Sequence of chain 1.D:
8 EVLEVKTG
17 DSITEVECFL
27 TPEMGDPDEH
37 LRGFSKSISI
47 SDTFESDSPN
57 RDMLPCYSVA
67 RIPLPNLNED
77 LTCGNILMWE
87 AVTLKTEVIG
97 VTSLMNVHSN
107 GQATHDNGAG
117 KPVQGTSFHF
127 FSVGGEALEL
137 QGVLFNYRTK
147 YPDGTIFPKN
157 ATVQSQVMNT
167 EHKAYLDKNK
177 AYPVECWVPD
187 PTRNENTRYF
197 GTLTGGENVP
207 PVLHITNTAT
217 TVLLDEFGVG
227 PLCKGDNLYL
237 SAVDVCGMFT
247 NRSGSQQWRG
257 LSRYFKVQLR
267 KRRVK

The small molecule below binds the protein below.
Small molecule (SMILES): CC(=O)N[C@H]1[C@H]([C@H](O)[C@H](O)CO)O[C@@](OC[C@H]2O[C@@H](O)[C@H](O)[C@@H](O)[C@H]2O)(C(=O)O)C[C@@H]1O

Sequence of chain 1.C:
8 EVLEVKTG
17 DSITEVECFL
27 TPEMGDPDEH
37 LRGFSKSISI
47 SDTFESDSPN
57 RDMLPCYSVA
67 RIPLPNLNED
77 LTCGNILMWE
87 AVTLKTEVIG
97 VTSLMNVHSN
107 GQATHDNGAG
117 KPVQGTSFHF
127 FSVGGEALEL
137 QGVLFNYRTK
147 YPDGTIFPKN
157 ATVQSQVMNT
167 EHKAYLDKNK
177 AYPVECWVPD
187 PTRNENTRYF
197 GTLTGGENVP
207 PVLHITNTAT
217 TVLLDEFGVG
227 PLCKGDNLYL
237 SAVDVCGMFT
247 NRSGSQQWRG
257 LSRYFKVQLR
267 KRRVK

Binding-site contacts:
Ligand atom C1 contacts residue SER249 of chain 1.C at 3.7 Å.
Ligand atom C9 contacts residue LYS42 of chain 1.C at 4.3 Å.
Ligand atom O4 contacts residue ASN106 of chain 1.C at 3.3 Å (h-bond).
Ligand atom C1 contacts residue SER251 of chain 1.C at 3.4 Å.
Ligand atom C11 contacts residue GLN253 of chain 1.C at 3.2 Å.
Ligand atom C11 contacts residue ASN247 of chain 1.C at 3.6 Å.
Ligand atom O1B contacts residue ASN247 of chain 1.C at 4.1 Å.
Ligand atom C10 contacts residue GLN253 of chain 1.C at 3.5 Å.
Ligand atom C11 contacts residue LEU37 of chain 1.C at 3.8 Å (hydrophobic).
Ligand atom O9 contacts residue SER43 of chain 1.C at 2.8 Å (h-bond).
Ligand atom O9 contacts residue LYS42 of chain 1.C at 3.4 Å.
Ligand atom C8 contacts residue SER43 of chain 1.C at 4.1 Å.
Ligand atom C10 contacts residue PHE50 of chain 1.D at 4.1 Å (hydrophobic).
Ligand atom C9 contacts residue SER43 of chain 1.C at 3.7 Å.
Ligand atom O4 contacts residue ASN247 of chain 1.C at 4.0 Å.
Ligand atom O8 contacts residue SER43 of chain 1.C at 3.1 Å (h-bond).
Ligand atom C8 contacts residue GLN253 of chain 1.C at 4.3 Å.
Ligand atom N5 contacts residue ASN247 of chain 1.C at 3.0 Å (h-bond).
Ligand atom O10 contacts residue GLN253 of chain 1.C at 4.2 Å.
Ligand atom C10 contacts residue ASN247 of chain 1.C at 3.8 Å.
Ligand atom O1A contacts residue ASN247 of chain 1.C at 4.0 Å.
Ligand atom O10 contacts residue LEU37 of chain 1.C at 3.5 Å.
Ligand atom O1A contacts residue SER251 of chain 1.C at 3.5 Å (h-bond).
Ligand atom O8 contacts residue GLN253 of chain 1.C at 4.3 Å.
Ligand atom C6 contacts residue ASN247 of chain 1.C at 3.9 Å.
Ligand atom C9 contacts residue GLN253 of chain 1.C at 3.9 Å.
Ligand atom C11 contacts residue PHE50 of chain 1.D at 3.7 Å (hydrophobic).
Ligand atom O1A contacts residue SER249 of chain 1.C at 2.8 Å (h-bond).
Ligand atom C6 contacts residue GLN253 of chain 1.C at 4.0 Å.
Ligand atom O8 contacts residue SER251 of chain 1.C at 4.1 Å.
Ligand atom C4 contacts residue ASN247 of chain 1.C at 3.7 Å.
Ligand atom N5 contacts residue GLN253 of chain 1.C at 3.5 Å (h-bond).
Ligand atom O10 contacts residue PHE50 of chain 1.D at 4.3 Å.
Ligand atom O1B contacts residue SER251 of chain 1.C at 2.8 Å (h-bond).
Ligand atom O7 contacts residue LEU37 of chain 1.C at 3.7 Å.
Ligand atom C10 contacts residue LEU37 of chain 1.C at 4.0 Å (hydrophobic).
Ligand atom O4 contacts residue PHE50 of chain 1.D at 4.0 Å.
Ligand atom C7 contacts residue GLN253 of chain 1.C at 3.6 Å.
Ligand atom O1B contacts residue SER249 of chain 1.C at 3.9 Å.
Ligand atom C5 contacts residue ASN247 of chain 1.C at 3.8 Å.